A protein and the small-molecule ligand that binds it are described below.
Small molecule (SMILES): CC(=O)N[C@@H]1[C@@H](O)[C@H](O)[C@@H](CO)O[C@H]1O

Sequence of chain 1.A:
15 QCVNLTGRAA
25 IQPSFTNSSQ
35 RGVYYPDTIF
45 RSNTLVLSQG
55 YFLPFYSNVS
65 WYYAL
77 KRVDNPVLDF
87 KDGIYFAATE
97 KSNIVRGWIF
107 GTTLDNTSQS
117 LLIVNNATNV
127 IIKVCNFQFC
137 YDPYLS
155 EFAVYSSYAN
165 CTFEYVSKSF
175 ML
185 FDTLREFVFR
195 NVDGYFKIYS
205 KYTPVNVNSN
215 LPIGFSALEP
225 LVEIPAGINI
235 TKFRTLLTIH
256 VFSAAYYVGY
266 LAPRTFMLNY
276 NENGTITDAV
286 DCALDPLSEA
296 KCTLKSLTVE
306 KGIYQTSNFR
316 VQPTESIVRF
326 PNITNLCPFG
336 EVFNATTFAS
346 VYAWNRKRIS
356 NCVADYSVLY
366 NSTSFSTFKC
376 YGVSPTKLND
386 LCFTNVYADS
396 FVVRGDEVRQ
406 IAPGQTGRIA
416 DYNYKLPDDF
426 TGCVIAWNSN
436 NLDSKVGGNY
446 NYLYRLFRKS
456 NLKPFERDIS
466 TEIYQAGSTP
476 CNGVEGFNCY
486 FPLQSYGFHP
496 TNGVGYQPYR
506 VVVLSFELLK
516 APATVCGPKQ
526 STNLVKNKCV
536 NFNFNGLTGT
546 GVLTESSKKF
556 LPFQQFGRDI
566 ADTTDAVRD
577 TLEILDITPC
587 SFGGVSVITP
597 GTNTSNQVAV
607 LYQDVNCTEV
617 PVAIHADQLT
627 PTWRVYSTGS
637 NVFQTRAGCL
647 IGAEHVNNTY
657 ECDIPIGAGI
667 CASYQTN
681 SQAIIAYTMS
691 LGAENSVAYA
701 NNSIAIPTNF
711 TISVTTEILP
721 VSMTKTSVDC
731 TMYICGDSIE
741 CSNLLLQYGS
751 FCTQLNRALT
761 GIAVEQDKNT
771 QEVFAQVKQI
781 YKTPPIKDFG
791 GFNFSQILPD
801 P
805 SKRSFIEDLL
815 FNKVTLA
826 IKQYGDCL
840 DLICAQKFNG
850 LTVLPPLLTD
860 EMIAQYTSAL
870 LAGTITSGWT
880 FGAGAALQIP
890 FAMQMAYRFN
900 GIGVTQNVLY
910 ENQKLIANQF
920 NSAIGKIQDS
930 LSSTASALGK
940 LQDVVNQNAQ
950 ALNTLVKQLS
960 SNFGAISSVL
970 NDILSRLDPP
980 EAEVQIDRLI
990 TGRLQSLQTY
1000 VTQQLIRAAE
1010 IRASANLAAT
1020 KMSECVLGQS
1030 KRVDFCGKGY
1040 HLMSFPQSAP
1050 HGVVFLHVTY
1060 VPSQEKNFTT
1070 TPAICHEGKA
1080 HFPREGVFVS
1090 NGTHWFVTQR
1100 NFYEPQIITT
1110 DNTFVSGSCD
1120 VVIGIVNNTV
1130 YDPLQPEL

Binding-site contacts:
Ligand atom N2 contacts residue LEU451 of chain 1.A at 4.3 Å.
Ligand atom C8 contacts residue TYR485 of chain 1.A at 3.6 Å (hydrophobic).
Ligand atom C3 contacts residue ASN366 of chain 1.B at 3.8 Å.
Ligand atom C2 contacts residue GLN489 of chain 1.A at 3.9 Å.
Ligand atom C8 contacts residue PHE452 of chain 1.A at 3.6 Å (hydrophobic).
Ligand atom C1 contacts residue ASN366 of chain 1.B at 1.4 Å.
Ligand atom C7 contacts residue ASN366 of chain 1.B at 4.0 Å.
Ligand atom C4 contacts residue ASN366 of chain 1.B at 4.3 Å.
Ligand atom C1 contacts residue GLN489 of chain 1.A at 3.6 Å.
Ligand atom N2 contacts residue ASN366 of chain 1.B at 2.9 Å (h-bond).
Ligand atom C3 contacts residue GLN489 of chain 1.A at 3.9 Å.
Ligand atom O5 contacts residue GLN489 of chain 1.A at 4.2 Å.
Ligand atom C5 contacts residue ASN366 of chain 1.B at 3.7 Å.
Ligand atom N2 contacts residue GLN489 of chain 1.A at 3.6 Å (h-bond).
Ligand atom C2 contacts residue ASN366 of chain 1.B at 2.5 Å.
Ligand atom O5 contacts residue ASN366 of chain 1.B at 2.4 Å (h-bond).

Sequence of chain 1.B:
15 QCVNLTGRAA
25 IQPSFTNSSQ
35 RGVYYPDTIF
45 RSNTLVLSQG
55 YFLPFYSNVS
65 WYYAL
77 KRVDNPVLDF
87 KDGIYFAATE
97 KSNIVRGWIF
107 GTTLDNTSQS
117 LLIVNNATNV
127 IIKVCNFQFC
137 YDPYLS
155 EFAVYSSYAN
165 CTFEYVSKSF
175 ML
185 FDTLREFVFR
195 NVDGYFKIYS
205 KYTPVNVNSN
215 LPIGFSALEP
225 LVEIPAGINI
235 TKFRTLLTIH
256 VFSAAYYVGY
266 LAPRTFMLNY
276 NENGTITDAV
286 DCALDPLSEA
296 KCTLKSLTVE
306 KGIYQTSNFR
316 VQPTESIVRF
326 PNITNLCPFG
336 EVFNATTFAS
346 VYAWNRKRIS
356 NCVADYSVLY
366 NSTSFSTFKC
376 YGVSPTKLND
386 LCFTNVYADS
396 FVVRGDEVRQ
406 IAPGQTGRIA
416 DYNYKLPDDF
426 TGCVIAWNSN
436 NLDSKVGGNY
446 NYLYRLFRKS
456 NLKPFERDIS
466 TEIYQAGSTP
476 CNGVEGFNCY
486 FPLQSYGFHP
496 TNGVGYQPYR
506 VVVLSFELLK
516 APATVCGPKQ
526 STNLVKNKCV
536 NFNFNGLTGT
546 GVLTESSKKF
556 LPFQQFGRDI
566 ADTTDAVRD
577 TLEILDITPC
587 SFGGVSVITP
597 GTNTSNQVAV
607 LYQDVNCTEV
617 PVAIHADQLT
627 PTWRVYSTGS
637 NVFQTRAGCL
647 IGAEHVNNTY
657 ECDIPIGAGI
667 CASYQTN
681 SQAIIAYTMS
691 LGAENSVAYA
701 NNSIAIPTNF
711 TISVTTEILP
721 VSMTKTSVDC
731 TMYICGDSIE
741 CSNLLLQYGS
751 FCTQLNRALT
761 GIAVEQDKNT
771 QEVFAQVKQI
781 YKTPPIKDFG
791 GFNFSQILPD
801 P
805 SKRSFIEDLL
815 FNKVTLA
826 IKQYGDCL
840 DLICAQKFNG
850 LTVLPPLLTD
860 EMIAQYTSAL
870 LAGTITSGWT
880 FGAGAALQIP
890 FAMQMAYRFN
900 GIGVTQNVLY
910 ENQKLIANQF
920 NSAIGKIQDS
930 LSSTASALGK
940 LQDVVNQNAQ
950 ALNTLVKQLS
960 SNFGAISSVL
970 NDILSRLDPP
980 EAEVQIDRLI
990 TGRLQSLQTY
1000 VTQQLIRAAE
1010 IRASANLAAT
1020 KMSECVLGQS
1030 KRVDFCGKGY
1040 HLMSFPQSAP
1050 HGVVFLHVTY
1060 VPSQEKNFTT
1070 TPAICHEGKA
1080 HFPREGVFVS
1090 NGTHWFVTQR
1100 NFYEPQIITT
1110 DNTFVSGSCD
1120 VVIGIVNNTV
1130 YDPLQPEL